Sequence of chain 1.B:
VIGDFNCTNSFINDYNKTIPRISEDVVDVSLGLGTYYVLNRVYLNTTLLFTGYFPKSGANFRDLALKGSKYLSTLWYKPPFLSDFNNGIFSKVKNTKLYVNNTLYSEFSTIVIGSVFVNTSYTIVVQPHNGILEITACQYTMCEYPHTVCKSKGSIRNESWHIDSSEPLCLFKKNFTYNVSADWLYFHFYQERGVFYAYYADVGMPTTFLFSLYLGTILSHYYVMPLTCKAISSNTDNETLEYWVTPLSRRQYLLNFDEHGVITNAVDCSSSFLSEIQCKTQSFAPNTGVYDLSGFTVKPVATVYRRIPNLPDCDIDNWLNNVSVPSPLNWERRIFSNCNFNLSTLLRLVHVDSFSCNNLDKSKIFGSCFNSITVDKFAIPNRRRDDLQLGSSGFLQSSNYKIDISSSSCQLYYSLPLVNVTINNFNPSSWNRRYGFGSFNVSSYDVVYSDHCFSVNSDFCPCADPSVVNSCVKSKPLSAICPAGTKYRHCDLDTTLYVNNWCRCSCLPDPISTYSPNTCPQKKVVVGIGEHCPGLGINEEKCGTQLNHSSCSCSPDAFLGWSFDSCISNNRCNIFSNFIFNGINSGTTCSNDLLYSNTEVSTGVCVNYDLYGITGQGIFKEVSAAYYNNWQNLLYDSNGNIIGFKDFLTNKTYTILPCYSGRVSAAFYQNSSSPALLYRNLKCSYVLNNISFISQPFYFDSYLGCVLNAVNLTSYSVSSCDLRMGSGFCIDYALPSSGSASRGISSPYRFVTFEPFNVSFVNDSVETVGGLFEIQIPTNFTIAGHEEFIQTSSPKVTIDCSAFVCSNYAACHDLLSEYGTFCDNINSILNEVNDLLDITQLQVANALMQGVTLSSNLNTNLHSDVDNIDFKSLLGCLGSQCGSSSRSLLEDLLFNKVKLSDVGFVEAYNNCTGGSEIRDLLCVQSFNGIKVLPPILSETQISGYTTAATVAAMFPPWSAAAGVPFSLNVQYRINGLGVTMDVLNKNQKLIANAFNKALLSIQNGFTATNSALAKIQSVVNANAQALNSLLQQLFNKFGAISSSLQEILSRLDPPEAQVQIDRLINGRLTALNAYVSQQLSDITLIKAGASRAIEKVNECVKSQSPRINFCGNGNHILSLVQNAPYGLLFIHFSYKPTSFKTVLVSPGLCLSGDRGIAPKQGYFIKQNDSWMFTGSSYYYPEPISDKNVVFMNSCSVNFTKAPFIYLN

Binding-site contacts:
Ligand atom O5 contacts residue GLN683 of chain 1.B at 4.0 Å.
Ligand atom C6 contacts residue GLN683 of chain 1.B at 3.4 Å.
Ligand atom C4 contacts residue ASN684 of chain 1.B at 4.3 Å.
Ligand atom O6 contacts residue GLN683 of chain 1.B at 3.9 Å.
Ligand atom C5 contacts residue GLN683 of chain 1.B at 4.3 Å.
Ligand atom O5 contacts residue ASN684 of chain 1.B at 2.4 Å (h-bond).
Ligand atom C1 contacts residue ASN684 of chain 1.B at 1.4 Å.
Ligand atom C5 contacts residue ASN684 of chain 1.B at 3.7 Å.
Ligand atom O7 contacts residue ASN684 of chain 1.B at 4.3 Å.
Ligand atom N2 contacts residue ASN684 of chain 1.B at 2.9 Å (h-bond).
Ligand atom C7 contacts residue ASN684 of chain 1.B at 3.8 Å.
Ligand atom C2 contacts residue ASN684 of chain 1.B at 2.5 Å.
Ligand atom C3 contacts residue ASN684 of chain 1.B at 3.8 Å.

The small molecule below binds the protein below.
Small molecule (SMILES): CC(=O)N[C@@H]1[C@@H](O)[C@H](O)[C@@H](CO)O[C@H]1O